Binding-site contacts:
Ligand atom O3 contacts residue THR60 of chain 1.B at 4.5 Å.
Ligand atom C6 contacts residue SER646 of chain 1.B at 3.7 Å.
Ligand atom C1 contacts residue SER646 of chain 1.B at 3.9 Å.
Ligand atom O5 contacts residue ASN644 of chain 1.B at 2.3 Å (h-bond).
Ligand atom C3 contacts residue ASN58 of chain 1.B at 4.1 Å.
Ligand atom C4 contacts residue ASN644 of chain 1.B at 4.2 Å.
Ligand atom C6 contacts residue GLY648 of chain 1.B at 4.0 Å.
Ligand atom C1 contacts residue ASN644 of chain 1.B at 1.4 Å.
Ligand atom C8 contacts residue PHE62 of chain 1.B at 4.4 Å (hydrophobic).
Ligand atom C8 contacts residue ASN644 of chain 1.B at 4.4 Å.
Ligand atom O4 contacts residue ASN58 of chain 1.B at 4.0 Å.
Ligand atom C5 contacts residue SER646 of chain 1.B at 3.6 Å.
Ligand atom C7 contacts residue ALA59 of chain 1.B at 3.7 Å (hydrophobic).
Ligand atom C8 contacts residue ALA59 of chain 1.B at 3.7 Å (hydrophobic).
Ligand atom C1 contacts residue ALA59 of chain 1.B at 4.2 Å (hydrophobic).
Ligand atom C2 contacts residue ASN644 of chain 1.B at 2.5 Å.
Ligand atom O6 contacts residue SER646 of chain 1.B at 4.3 Å.
Ligand atom C8 contacts residue THR60 of chain 1.B at 3.5 Å.
Ligand atom N2 contacts residue ALA59 of chain 1.B at 2.8 Å (h-bond).
Ligand atom C3 contacts residue ASN644 of chain 1.B at 3.8 Å.
Ligand atom O5 contacts residue SER646 of chain 1.B at 3.7 Å.
Ligand atom O7 contacts residue ASN644 of chain 1.B at 3.2 Å (h-bond).
Ligand atom C7 contacts residue ASN644 of chain 1.B at 3.2 Å.
Ligand atom C5 contacts residue ALA59 of chain 1.B at 4.5 Å (hydrophobic).
Ligand atom N2 contacts residue THR60 of chain 1.B at 4.3 Å.
Ligand atom O3 contacts residue ALA59 of chain 1.B at 4.3 Å.
Ligand atom C2 contacts residue ALA59 of chain 1.B at 3.7 Å (hydrophobic).
Ligand atom O3 contacts residue ASN58 of chain 1.B at 4.2 Å.
Ligand atom N2 contacts residue ASN644 of chain 1.B at 2.9 Å (h-bond).
Ligand atom C3 contacts residue ALA59 of chain 1.B at 3.7 Å (hydrophobic).
Ligand atom C5 contacts residue ASN644 of chain 1.B at 3.6 Å.

A protein and the small-molecule ligand that binds it are described below.
Small molecule (SMILES): CC(=O)N[C@@H]1[C@@H](O)[C@H](O)[C@@H](CO)O[C@H]1O

Sequence of chain 1.B:
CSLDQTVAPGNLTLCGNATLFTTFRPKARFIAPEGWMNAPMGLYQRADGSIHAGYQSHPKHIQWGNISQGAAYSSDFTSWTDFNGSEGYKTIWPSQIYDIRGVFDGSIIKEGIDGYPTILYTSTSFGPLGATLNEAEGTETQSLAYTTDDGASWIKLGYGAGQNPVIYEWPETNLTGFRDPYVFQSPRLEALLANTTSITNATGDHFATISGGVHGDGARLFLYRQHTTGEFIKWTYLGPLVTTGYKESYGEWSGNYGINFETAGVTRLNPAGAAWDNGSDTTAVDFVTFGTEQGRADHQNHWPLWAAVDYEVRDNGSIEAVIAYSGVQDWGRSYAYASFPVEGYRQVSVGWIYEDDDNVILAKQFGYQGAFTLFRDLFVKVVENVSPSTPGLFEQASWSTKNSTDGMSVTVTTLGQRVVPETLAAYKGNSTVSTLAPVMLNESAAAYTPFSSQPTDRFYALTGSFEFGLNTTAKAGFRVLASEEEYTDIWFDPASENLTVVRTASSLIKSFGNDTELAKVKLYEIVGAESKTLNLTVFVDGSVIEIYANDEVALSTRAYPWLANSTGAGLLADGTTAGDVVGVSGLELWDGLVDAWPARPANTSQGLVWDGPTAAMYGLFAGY